Binding-site contacts:
Ligand atom O7 contacts residue THR19 of chain 1.A at 4.3 Å.
Ligand atom C1 contacts residue ASN17 of chain 1.A at 1.4 Å.
Ligand atom C7 contacts residue ASN17 of chain 1.A at 3.2 Å.
Ligand atom O7 contacts residue ASP138 of chain 1.A at 4.3 Å.
Ligand atom C4 contacts residue ASN17 of chain 1.A at 4.2 Å.
Ligand atom O7 contacts residue ASN137 of chain 1.A at 4.2 Å.
Ligand atom N2 contacts residue ASN17 of chain 1.A at 2.8 Å (h-bond).
Ligand atom C8 contacts residue ASN17 of chain 1.A at 4.3 Å.
Ligand atom C5 contacts residue CYS15 of chain 1.A at 4.5 Å (hydrophobic).
Ligand atom C3 contacts residue ASN17 of chain 1.A at 3.8 Å.
Ligand atom O7 contacts residue ASN17 of chain 1.A at 3.0 Å.
Ligand atom C2 contacts residue ASN17 of chain 1.A at 2.4 Å.
Ligand atom O5 contacts residue CYS15 of chain 1.A at 4.1 Å.
Ligand atom C5 contacts residue ASN17 of chain 1.A at 3.7 Å.
Ligand atom C6 contacts residue CYS15 of chain 1.A at 3.6 Å (hydrophobic).
Ligand atom O5 contacts residue ASN17 of chain 1.A at 2.4 Å (h-bond).

Sequence of chain 1.A:
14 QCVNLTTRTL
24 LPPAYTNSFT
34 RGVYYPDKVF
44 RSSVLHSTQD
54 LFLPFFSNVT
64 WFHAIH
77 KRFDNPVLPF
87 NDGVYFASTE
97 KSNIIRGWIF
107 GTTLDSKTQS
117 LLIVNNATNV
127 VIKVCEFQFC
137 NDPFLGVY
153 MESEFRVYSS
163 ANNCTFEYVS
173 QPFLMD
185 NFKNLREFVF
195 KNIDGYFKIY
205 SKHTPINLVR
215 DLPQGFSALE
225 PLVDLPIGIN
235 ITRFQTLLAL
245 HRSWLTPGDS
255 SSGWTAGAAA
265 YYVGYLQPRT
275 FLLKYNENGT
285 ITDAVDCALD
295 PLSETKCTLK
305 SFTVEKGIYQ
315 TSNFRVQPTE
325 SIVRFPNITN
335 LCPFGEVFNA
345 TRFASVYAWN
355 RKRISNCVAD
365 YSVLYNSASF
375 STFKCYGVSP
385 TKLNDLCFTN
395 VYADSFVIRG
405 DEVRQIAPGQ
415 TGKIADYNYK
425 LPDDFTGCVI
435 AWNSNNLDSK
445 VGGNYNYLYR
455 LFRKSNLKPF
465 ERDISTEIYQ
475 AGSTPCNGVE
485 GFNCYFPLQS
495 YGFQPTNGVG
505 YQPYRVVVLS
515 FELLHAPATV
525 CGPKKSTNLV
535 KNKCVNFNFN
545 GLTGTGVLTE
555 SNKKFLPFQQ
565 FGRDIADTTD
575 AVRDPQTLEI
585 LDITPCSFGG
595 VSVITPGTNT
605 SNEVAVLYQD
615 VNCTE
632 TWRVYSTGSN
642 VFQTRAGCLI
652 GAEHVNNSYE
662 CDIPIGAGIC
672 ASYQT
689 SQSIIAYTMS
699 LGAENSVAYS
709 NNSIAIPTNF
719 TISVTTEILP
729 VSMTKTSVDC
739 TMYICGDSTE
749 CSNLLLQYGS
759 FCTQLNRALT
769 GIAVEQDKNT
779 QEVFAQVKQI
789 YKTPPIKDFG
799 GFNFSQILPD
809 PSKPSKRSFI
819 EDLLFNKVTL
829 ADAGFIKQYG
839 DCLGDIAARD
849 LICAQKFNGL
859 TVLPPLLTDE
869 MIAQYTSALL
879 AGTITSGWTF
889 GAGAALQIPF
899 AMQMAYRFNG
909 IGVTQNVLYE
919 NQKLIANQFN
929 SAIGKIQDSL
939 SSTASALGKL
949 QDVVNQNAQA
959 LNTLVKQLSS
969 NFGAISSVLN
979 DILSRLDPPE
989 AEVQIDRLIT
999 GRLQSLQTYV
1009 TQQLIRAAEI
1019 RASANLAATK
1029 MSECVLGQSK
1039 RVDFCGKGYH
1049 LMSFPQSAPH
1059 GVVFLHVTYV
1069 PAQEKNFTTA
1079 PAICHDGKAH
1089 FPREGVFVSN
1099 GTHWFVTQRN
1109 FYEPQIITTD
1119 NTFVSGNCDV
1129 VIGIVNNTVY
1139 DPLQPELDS

This small molecule binds to this protein.
Small molecule (SMILES): CC(=O)N[C@@H]1[C@@H](O)[C@H](O)[C@@H](CO)O[C@H]1O